Binding-site contacts:
Ligand atom C17 contacts residue ILE291 of chain 1.F at 4.0 Å (hydrophobic).
Ligand atom C23 contacts residue HIS292 of chain 1.F at 3.5 Å.
Ligand atom O79 contacts residue HIS292 of chain 1.F at 3.1 Å.
Ligand atom C20 contacts residue ILE291 of chain 1.F at 3.8 Å (hydrophobic).
Ligand atom O25 contacts residue HIS292 of chain 1.F at 2.9 Å (h-bond).
Ligand atom C22 contacts residue HIS292 of chain 1.F at 3.9 Å.
Ligand atom C23 contacts residue ALA290 of chain 1.F at 3.9 Å (hydrophobic).
Ligand atom C01 contacts residue ALA344 of chain 1.F at 3.2 Å (hydrophobic).
Ligand atom O09 contacts residue ALA344 of chain 1.F at 3.7 Å.
Ligand atom O79 contacts residue PHE294 of chain 1.F at 2.9 Å.
Ligand atom C83 contacts residue ILE302 of chain 1.F at 3.8 Å (hydrophobic).
Ligand atom O09 contacts residue VAL347 of chain 1.F at 3.9 Å.
Ligand atom O82 contacts residue ALA344 of chain 1.F at 3.4 Å (h-bond).
Ligand atom C19 contacts residue ILE291 of chain 1.F at 3.4 Å (hydrophobic).
Ligand atom C21 contacts residue ILE291 of chain 1.F at 3.3 Å (hydrophobic).
Ligand atom C08 contacts residue ALA344 of chain 1.F at 3.7 Å (hydrophobic).
Ligand atom C21 contacts residue PHE294 of chain 1.F at 3.5 Å (hydrophobic).
Ligand atom C03 contacts residue VAL347 of chain 1.F at 3.8 Å (hydrophobic).
Ligand atom C23 contacts residue ILE291 of chain 1.F at 3.1 Å (hydrophobic).
Ligand atom O82 contacts residue VAL347 of chain 1.F at 3.0 Å.
Ligand atom O82 contacts residue ALA348 of chain 1.F at 3.7 Å.
Ligand atom C10 contacts residue ALA344 of chain 1.F at 3.7 Å (hydrophobic).
Ligand atom O25 contacts residue ALA290 of chain 1.F at 4.0 Å.
Ligand atom O25 contacts residue ILE291 of chain 1.F at 4.1 Å.
Ligand atom C17 contacts residue ALA348 of chain 1.F at 3.9 Å (hydrophobic).
Ligand atom C01 contacts residue LEU343 of chain 1.F at 3.1 Å (hydrophobic).
Ligand atom C18 contacts residue ALA348 of chain 1.F at 4.1 Å (hydrophobic).
Ligand atom C22 contacts residue PHE294 of chain 1.F at 3.8 Å (hydrophobic).
Ligand atom C22 contacts residue ILE291 of chain 1.F at 3.6 Å (hydrophobic).
Ligand atom C08 contacts residue ILE299 of chain 1.F at 3.9 Å (hydrophobic).
Ligand atom C07 contacts residue ILE299 of chain 1.F at 4.0 Å (hydrophobic).
Ligand atom C18 contacts residue ALA353 of chain 1.F at 4.1 Å (hydrophobic).
Ligand atom C18 contacts residue MET351 of chain 1.F at 4.1 Å (hydrophobic).
Ligand atom C83 contacts residue ILE298 of chain 1.F at 3.6 Å (hydrophobic).
Ligand atom C24 contacts residue ILE291 of chain 1.F at 3.6 Å (hydrophobic).
Ligand atom C24 contacts residue ALA290 of chain 1.F at 3.8 Å (hydrophobic).
Ligand atom C80 contacts residue MET351 of chain 1.F at 3.5 Å (hydrophobic).
Ligand atom C13 contacts residue ILE298 of chain 1.F at 4.1 Å (hydrophobic).
Ligand atom C01 contacts residue VAL340 of chain 1.F at 3.1 Å (hydrophobic).
Ligand atom O79 contacts residue ILE291 of chain 1.F at 3.9 Å.

Sequence of chain 1.F:
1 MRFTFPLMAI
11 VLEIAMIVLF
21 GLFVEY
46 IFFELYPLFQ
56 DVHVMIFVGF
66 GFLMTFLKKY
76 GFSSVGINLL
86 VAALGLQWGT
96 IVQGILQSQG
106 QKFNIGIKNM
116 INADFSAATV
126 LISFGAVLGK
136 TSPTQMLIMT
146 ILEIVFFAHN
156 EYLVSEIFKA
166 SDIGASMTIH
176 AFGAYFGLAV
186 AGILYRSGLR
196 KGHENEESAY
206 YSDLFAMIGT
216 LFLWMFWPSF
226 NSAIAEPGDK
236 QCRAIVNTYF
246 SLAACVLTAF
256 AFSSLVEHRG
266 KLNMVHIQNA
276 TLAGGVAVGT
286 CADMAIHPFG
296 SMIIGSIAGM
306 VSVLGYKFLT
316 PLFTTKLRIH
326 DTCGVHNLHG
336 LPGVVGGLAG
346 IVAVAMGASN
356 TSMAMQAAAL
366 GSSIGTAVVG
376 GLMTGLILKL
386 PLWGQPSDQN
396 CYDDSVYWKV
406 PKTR

The protein below binds the small molecule below.
Small molecule (SMILES): C[C@@H]1CC[C@@]2(OC1)O[C@H]1[C@@H](O)[C@H]3[C@@H]4CC[C@H]5C[C@@H](O[C@@H]6O[C@H](CO)[C@H](O[C@@H]7O[C@H](CO)[C@@H](O)[C@H](O[C@@H]8OC[C@@H](O)[C@H](O)[C@H]8O)[C@H]7O[C@@H]7O[C@H](CO)[C@H](O)[C@H](O[C@@H]8O[C@H](CO)[C@@H](O)[C@H](O)[C@H]8O)[C@H]7O)[C@H](O)[C@H]6O)[C@H](O)C[C@]5(C)[C@H]4CC[C@]3(C)[C@H]1[C@@H]2C